Sequence of chain 1.A:
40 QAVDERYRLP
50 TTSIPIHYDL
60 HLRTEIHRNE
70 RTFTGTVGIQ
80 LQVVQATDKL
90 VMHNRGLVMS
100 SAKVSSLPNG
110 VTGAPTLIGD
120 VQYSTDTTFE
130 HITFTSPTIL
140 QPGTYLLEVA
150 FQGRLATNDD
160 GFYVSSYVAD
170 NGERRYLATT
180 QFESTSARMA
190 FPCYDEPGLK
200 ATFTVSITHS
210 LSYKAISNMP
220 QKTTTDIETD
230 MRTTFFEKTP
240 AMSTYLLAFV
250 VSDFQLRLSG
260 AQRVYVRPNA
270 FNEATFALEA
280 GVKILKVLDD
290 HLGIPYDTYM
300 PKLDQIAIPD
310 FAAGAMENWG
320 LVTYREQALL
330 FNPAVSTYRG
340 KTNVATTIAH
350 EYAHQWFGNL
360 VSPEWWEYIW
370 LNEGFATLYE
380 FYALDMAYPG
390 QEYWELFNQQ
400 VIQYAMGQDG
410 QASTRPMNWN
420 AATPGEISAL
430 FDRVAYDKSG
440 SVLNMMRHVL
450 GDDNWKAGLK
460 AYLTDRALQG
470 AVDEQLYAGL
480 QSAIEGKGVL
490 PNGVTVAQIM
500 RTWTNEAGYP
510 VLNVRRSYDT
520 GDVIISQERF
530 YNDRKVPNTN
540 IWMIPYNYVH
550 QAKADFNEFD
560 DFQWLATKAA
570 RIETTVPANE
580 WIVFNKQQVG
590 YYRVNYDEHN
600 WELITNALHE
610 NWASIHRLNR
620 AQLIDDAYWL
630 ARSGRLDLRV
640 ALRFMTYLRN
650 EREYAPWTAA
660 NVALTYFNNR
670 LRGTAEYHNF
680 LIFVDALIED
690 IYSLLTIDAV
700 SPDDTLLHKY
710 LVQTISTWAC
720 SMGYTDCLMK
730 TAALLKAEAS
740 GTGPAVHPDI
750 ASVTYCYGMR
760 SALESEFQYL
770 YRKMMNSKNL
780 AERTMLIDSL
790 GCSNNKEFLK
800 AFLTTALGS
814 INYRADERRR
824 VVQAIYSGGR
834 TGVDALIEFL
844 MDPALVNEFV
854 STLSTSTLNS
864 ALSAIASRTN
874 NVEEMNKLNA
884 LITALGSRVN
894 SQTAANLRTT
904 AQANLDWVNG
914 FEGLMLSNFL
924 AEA

This small molecule binds to this protein.
Small molecule (SMILES): C[C@H](N)C(=O)N[C@@H](C)C(=O)N[C@@H](C)C(=O)N[C@@H](CCCCN)C(=O)N[C@@H](C)C=O

Binding-site contacts:
Ligand atom N contacts residue GLU182 of chain 1.A at 2.9 Å (salt-bridge).
Ligand atom CA contacts residue GLU350 of chain 1.A at 3.2 Å.
Ligand atom CA contacts residue ZN1 of chain 1.E at 3.5 Å.
Ligand atom O contacts residue ALA312 of chain 1.A at 3.3 Å.
Ligand atom C contacts residue TYR435 of chain 1.A at 3.7 Å (hydrophobic).
Ligand atom N contacts residue ZN1 of chain 1.E at 3.0 Å.
Ligand atom N contacts residue GLU316 of chain 1.A at 3.1 Å (salt-bridge).
Ligand atom O contacts residue GLY313 of chain 1.A at 2.7 Å (h-bond).
Ligand atom O contacts residue TYR435 of chain 1.A at 3.3 Å (h-bond).
Ligand atom C contacts residue ALA314 of chain 1.A at 3.6 Å (hydrophobic).
Ligand atom O contacts residue GLU372 of chain 1.A at 3.1 Å (salt-bridge).
Ligand atom CB contacts residue GLU182 of chain 1.A at 3.8 Å.
Ligand atom N contacts residue TYR435 of chain 1.A at 3.8 Å.
Ligand atom O contacts residue GLU350 of chain 1.A at 3.7 Å.
Ligand atom CA contacts residue MET315 of chain 1.A at 3.3 Å (hydrophobic).
Ligand atom CA contacts residue HIS349 of chain 1.A at 4.0 Å.
Ligand atom CB contacts residue HIS349 of chain 1.A at 4.0 Å.
Ligand atom CB contacts residue ALA314 of chain 1.A at 3.1 Å (hydrophobic).
Ligand atom CB contacts residue MET315 of chain 1.A at 3.0 Å (hydrophobic).
Ligand atom C contacts residue ZN1 of chain 1.E at 2.9 Å.
Ligand atom N contacts residue GLU372 of chain 1.A at 2.8 Å (salt-bridge).
Ligand atom O contacts residue ALA314 of chain 1.A at 3.2 Å (h-bond).
Ligand atom CD contacts residue ARG324 of chain 1.A at 3.8 Å.
Ligand atom CG contacts residue ARG324 of chain 1.A at 3.0 Å.
Ligand atom CA contacts residue ALA314 of chain 1.A at 3.3 Å (hydrophobic).
Ligand atom N contacts residue GLU350 of chain 1.A at 2.7 Å (salt-bridge).
Ligand atom N contacts residue MET315 of chain 1.A at 3.6 Å.
Ligand atom CE contacts residue ARG324 of chain 1.A at 3.5 Å.
Ligand atom N contacts residue ALA314 of chain 1.A at 3.0 Å (h-bond).
Ligand atom O contacts residue HIS353 of chain 1.A at 3.8 Å.
Ligand atom CA contacts residue GLU316 of chain 1.A at 3.4 Å.
Ligand atom C contacts residue HIS349 of chain 1.A at 3.5 Å.
Ligand atom O contacts residue HIS349 of chain 1.A at 2.6 Å (h-bond).
Ligand atom O contacts residue ZN1 of chain 1.E at 1.9 Å.
Ligand atom CB contacts residue GLU350 of chain 1.A at 2.8 Å.
Ligand atom C contacts residue GLU350 of chain 1.A at 3.3 Å.
Ligand atom CA contacts residue GLU182 of chain 1.A at 3.7 Å.
Ligand atom C contacts residue GLY313 of chain 1.A at 3.8 Å.
Ligand atom N contacts residue HIS349 of chain 1.A at 4.0 Å.
Ligand atom NZ contacts residue ARG324 of chain 1.A at 3.6 Å.